The protein below binds the small molecule below.
Small molecule (SMILES): CC(=O)N[C@@H]1[C@@H](O)[C@H](O)[C@@H](CO)O[C@H]1O

Binding-site contacts:
Ligand atom C3 contacts residue ASN114 of chain 1.H at 3.8 Å.
Ligand atom C5 contacts residue GLU110 of chain 1.H at 3.6 Å.
Ligand atom C4 contacts residue ASN114 of chain 1.H at 4.2 Å.
Ligand atom O7 contacts residue ASN114 of chain 1.H at 3.5 Å (h-bond).
Ligand atom O5 contacts residue ASN114 of chain 1.H at 2.4 Å (h-bond).
Ligand atom C8 contacts residue ASN114 of chain 1.H at 3.5 Å.
Ligand atom C8 contacts residue GLN119 of chain 1.H at 3.6 Å.
Ligand atom C7 contacts residue ASN114 of chain 1.H at 3.3 Å.
Ligand atom N2 contacts residue ASN114 of chain 1.H at 2.9 Å (h-bond).
Ligand atom C6 contacts residue GLU110 of chain 1.H at 4.4 Å.
Ligand atom C4 contacts residue GLU110 of chain 1.H at 4.5 Å.
Ligand atom O5 contacts residue GLU110 of chain 1.H at 4.1 Å.
Ligand atom C3 contacts residue GLU110 of chain 1.H at 4.4 Å.
Ligand atom C1 contacts residue GLU110 of chain 1.H at 4.0 Å.
Ligand atom C1 contacts residue ASN114 of chain 1.H at 1.5 Å.
Ligand atom C5 contacts residue ASN114 of chain 1.H at 3.7 Å.
Ligand atom C8 contacts residue MET115 of chain 1.H at 3.7 Å (hydrophobic).
Ligand atom C2 contacts residue ASN114 of chain 1.H at 2.5 Å.

Sequence of chain 1.H:
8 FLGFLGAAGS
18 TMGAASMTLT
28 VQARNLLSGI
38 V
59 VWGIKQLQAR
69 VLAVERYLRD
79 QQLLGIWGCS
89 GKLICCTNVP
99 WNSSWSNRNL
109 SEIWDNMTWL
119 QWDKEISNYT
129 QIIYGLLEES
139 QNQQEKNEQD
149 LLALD